A small-molecule ligand and the protein it binds are described below.
Small molecule (SMILES): c1cc2nc(N[C@H]3CCCNC3)c3c(n2n1)NCC3

Binding-site contacts:
Ligand atom C6 contacts residue ASP167 of chain 1.C at 4.1 Å.
Ligand atom C9 contacts residue GLU150 of chain 1.C at 4.0 Å.
Ligand atom C2 contacts residue LEU153 of chain 1.C at 3.8 Å (hydrophobic).
Ligand atom C4 contacts residue LEU30 of chain 1.C at 4.0 Å (hydrophobic).
Ligand atom N8 contacts residue ASN151 of chain 1.C at 3.1 Å (h-bond).
Ligand atom C7 contacts residue LEU153 of chain 1.C at 4.1 Å (hydrophobic).
Ligand atom C1 contacts residue LEU153 of chain 1.C at 3.5 Å (hydrophobic).
Ligand atom C10 contacts residue ASP167 of chain 1.C at 3.4 Å.
Ligand atom N3 contacts residue LEU101 of chain 1.C at 2.7 Å (h-bond).
Ligand atom C11 contacts residue LEU32 of chain 1.C at 3.6 Å (hydrophobic).
Ligand atom C15 contacts residue GLU99 of chain 1.C at 3.2 Å.
Ligand atom N19 contacts residue LEU153 of chain 1.C at 4.2 Å.
Ligand atom C7 contacts residue GLU150 of chain 1.C at 3.4 Å.
Ligand atom C2 contacts residue LEU101 of chain 1.C at 3.7 Å (hydrophobic).
Ligand atom N18 contacts residue LEU153 of chain 1.C at 4.2 Å.
Ligand atom N18 contacts residue VAL38 of chain 1.C at 4.1 Å.
Ligand atom C5 contacts residue LEU153 of chain 1.C at 3.8 Å (hydrophobic).
Ligand atom C10 contacts residue LEU32 of chain 1.C at 3.8 Å (hydrophobic).
Ligand atom C4 contacts residue LEU101 of chain 1.C at 3.1 Å (hydrophobic).
Ligand atom N8 contacts residue THR166 of chain 1.C at 4.1 Å.
Ligand atom C5 contacts residue LEU30 of chain 1.C at 3.6 Å (hydrophobic).
Ligand atom N16 contacts residue ALA51 of chain 1.C at 3.8 Å.
Ligand atom N12 contacts residue LEU101 of chain 1.C at 4.2 Å.
Ligand atom C15 contacts residue ALA51 of chain 1.C at 3.9 Å (hydrophobic).
Ligand atom C7 contacts residue ASP167 of chain 1.C at 4.0 Å.
Ligand atom N16 contacts residue CYS100 of chain 1.C at 4.0 Å.
Ligand atom N19 contacts residue VAL38 of chain 1.C at 4.2 Å.
Ligand atom C9 contacts residue ASP167 of chain 1.C at 3.4 Å.
Ligand atom C14 contacts residue MET98 of chain 1.C at 4.0 Å (hydrophobic).
Ligand atom N8 contacts residue ASP167 of chain 1.C at 3.2 Å (salt-bridge).
Ligand atom C15 contacts residue VAL78 of chain 1.C at 3.6 Å (hydrophobic).
Ligand atom C4 contacts residue LEU153 of chain 1.C at 4.1 Å (hydrophobic).
Ligand atom C10 contacts residue GLY33 of chain 1.C at 3.7 Å.
Ligand atom C14 contacts residue VAL78 of chain 1.C at 4.2 Å (hydrophobic).
Ligand atom N16 contacts residue GLU99 of chain 1.C at 3.3 Å (salt-bridge).
Ligand atom C9 contacts residue ASN151 of chain 1.C at 3.4 Å.
Ligand atom N16 contacts residue LEU101 of chain 1.C at 3.2 Å (h-bond).
Ligand atom N8 contacts residue GLU150 of chain 1.C at 3.1 Å (salt-bridge).
Ligand atom C15 contacts residue LEU101 of chain 1.C at 3.9 Å (hydrophobic).
Ligand atom C17 contacts residue LEU153 of chain 1.C at 3.7 Å (hydrophobic).

Sequence of chain 1.C:
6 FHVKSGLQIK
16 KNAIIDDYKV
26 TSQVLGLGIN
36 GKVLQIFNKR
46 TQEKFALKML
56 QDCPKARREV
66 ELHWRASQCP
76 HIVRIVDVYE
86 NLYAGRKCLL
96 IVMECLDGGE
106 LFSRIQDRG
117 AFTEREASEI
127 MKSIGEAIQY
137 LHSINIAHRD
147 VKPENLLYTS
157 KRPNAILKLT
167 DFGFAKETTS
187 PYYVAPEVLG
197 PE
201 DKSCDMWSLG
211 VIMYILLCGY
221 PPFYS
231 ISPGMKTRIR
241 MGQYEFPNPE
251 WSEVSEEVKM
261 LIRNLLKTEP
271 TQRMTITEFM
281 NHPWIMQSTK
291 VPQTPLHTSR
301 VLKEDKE